Sequence of chain 3.A:
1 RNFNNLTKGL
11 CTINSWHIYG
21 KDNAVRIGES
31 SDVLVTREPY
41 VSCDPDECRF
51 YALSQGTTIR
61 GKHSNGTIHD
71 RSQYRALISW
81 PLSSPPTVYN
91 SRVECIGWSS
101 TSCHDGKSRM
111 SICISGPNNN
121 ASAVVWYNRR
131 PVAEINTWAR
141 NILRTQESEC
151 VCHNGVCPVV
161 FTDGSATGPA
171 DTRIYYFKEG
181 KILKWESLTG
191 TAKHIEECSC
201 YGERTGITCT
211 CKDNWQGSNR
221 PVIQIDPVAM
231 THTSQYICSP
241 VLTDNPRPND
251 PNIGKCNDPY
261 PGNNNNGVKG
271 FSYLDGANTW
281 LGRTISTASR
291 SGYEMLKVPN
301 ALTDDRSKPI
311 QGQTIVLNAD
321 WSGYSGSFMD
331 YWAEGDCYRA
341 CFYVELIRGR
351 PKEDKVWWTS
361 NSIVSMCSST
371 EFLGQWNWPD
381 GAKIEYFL

Binding-site contacts:
Ligand atom C2 contacts residue ASN65 of chain 3.A at 2.3 Å.
Ligand atom C7 contacts residue ASN65 of chain 3.A at 3.5 Å.
Ligand atom C7 contacts residue TRP357 of chain 3.A at 3.8 Å (hydrophobic).
Ligand atom C3 contacts residue ASN65 of chain 3.A at 3.7 Å.
Ligand atom C1 contacts residue TRP357 of chain 3.A at 3.6 Å (hydrophobic).
Ligand atom O7 contacts residue ASN65 of chain 3.A at 3.8 Å.
Ligand atom N2 contacts residue ASN65 of chain 3.A at 2.8 Å (h-bond).
Ligand atom C2 contacts residue TRP357 of chain 3.A at 4.0 Å (hydrophobic).
Ligand atom O5 contacts residue TRP357 of chain 3.A at 4.3 Å.
Ligand atom C1 contacts residue ASN65 of chain 3.A at 1.4 Å.
Ligand atom C5 contacts residue TRP357 of chain 3.A at 4.0 Å (hydrophobic).
Ligand atom C5 contacts residue ASN65 of chain 3.A at 3.7 Å.
Ligand atom C3 contacts residue TRP357 of chain 3.A at 3.7 Å (hydrophobic).
Ligand atom C4 contacts residue ASN65 of chain 3.A at 4.2 Å.
Ligand atom C4 contacts residue TRP357 of chain 3.A at 4.4 Å (hydrophobic).
Ligand atom O5 contacts residue ASN65 of chain 3.A at 2.4 Å (h-bond).
Ligand atom O4 contacts residue TRP357 of chain 3.A at 4.2 Å.
Ligand atom N2 contacts residue TRP357 of chain 3.A at 3.2 Å.
Ligand atom C8 contacts residue ASN65 of chain 3.A at 4.5 Å.
Ligand atom C8 contacts residue TRP357 of chain 3.A at 3.5 Å (hydrophobic).
Ligand atom O3 contacts residue TRP357 of chain 3.A at 4.2 Å.

The protein below binds the small molecule below.
Small molecule (SMILES): CC(=O)N[C@@H]1[C@@H](O)[C@H](O)[C@@H](CO)O[C@H]1O